This small molecule binds to this protein.
Small molecule (SMILES): CC(=O)N[C@@H]1[C@@H](O)[C@H](O)[C@@H](CO)O[C@H]1O

Binding-site contacts:
Ligand atom C8 contacts residue GLY90 of chain 1.C at 4.0 Å.
Ligand atom C4 contacts residue ASN94 of chain 1.C at 4.2 Å.
Ligand atom C7 contacts residue ASN94 of chain 1.C at 3.4 Å.
Ligand atom C7 contacts residue TYR92 of chain 1.C at 4.3 Å (hydrophobic).
Ligand atom O7 contacts residue ASN94 of chain 1.C at 3.5 Å (h-bond).
Ligand atom C2 contacts residue ASN94 of chain 1.C at 2.5 Å.
Ligand atom O5 contacts residue ASN94 of chain 1.C at 2.3 Å (h-bond).
Ligand atom C5 contacts residue ASN94 of chain 1.C at 3.6 Å.
Ligand atom C3 contacts residue ASN94 of chain 1.C at 3.8 Å.
Ligand atom N2 contacts residue ASN94 of chain 1.C at 3.0 Å (h-bond).
Ligand atom C8 contacts residue TYR92 of chain 1.C at 3.1 Å (hydrophobic).
Ligand atom C1 contacts residue ASN94 of chain 1.C at 1.4 Å.

Sequence of chain 1.C:
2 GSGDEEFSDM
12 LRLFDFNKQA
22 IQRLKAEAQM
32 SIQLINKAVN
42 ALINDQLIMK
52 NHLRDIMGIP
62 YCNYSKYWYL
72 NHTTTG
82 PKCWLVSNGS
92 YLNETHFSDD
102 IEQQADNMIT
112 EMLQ